Sequence of chain 1.B:
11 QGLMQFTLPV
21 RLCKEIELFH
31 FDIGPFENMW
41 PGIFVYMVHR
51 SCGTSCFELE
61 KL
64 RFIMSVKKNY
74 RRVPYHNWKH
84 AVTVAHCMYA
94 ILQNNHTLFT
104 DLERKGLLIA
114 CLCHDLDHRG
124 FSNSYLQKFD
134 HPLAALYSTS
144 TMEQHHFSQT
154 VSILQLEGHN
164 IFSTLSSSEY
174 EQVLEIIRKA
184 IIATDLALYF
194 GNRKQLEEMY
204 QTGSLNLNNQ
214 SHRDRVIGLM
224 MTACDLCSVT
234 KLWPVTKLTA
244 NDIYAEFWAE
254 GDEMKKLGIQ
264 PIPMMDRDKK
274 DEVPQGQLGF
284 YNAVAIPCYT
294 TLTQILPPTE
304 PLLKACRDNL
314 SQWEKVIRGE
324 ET

Binding-site contacts:
Ligand atom C4 contacts residue GLN280 of chain 1.B at 4.1 Å.
Ligand atom C7 contacts residue MET267 of chain 1.B at 3.4 Å (hydrophobic).
Ligand atom F11 contacts residue VAL232 of chain 1.B at 3.7 Å.
Ligand atom C5 contacts residue PHE283 of chain 1.B at 4.1 Å (hydrophobic).
Ligand atom C6 contacts residue MET267 of chain 1.B at 4.0 Å (hydrophobic).
Ligand atom N3 contacts residue ILE246 of chain 1.B at 4.4 Å.
Ligand atom N3 contacts residue PHE250 of chain 1.B at 3.7 Å.
Ligand atom C2 contacts residue ILE246 of chain 1.B at 4.3 Å (hydrophobic).
Ligand atom C2 contacts residue PHE283 of chain 1.B at 3.8 Å (hydrophobic).
Ligand atom C13 contacts residue PHE283 of chain 1.B at 3.8 Å (hydrophobic).
Ligand atom C8 contacts residue PHE283 of chain 1.B at 3.5 Å (hydrophobic).
Ligand atom N3 contacts residue PHE283 of chain 1.B at 4.3 Å.
Ligand atom C9 contacts residue MET267 of chain 1.B at 3.9 Å (hydrophobic).
Ligand atom C12 contacts residue ILE246 of chain 1.B at 4.3 Å (hydrophobic).
Ligand atom N1 contacts residue GLN280 of chain 1.B at 3.5 Å (h-bond).
Ligand atom O10 contacts residue MET267 of chain 1.B at 3.2 Å (h-bond).
Ligand atom N3 contacts residue GLN280 of chain 1.B at 4.4 Å.
Ligand atom C5 contacts residue MET267 of chain 1.B at 4.2 Å (hydrophobic).
Ligand atom C12 contacts residue LEU229 of chain 1.B at 4.1 Å (hydrophobic).
Ligand atom C7 contacts residue PHE283 of chain 1.B at 3.1 Å (hydrophobic).
Ligand atom C6 contacts residue TYR247 of chain 1.B at 3.7 Å (hydrophobic).
Ligand atom F11 contacts residue GLN280 of chain 1.B at 3.2 Å.
Ligand atom C5 contacts residue PHE250 of chain 1.B at 3.4 Å (hydrophobic).
Ligand atom C4 contacts residue PHE283 of chain 1.B at 4.0 Å (hydrophobic).
Ligand atom C8 contacts residue MET267 of chain 1.B at 3.9 Å (hydrophobic).
Ligand atom N1 contacts residue PHE283 of chain 1.B at 4.0 Å.
Ligand atom C12 contacts residue PHE283 of chain 1.B at 3.5 Å (hydrophobic).
Ligand atom C14 contacts residue PHE283 of chain 1.B at 4.0 Å (hydrophobic).
Ligand atom O10 contacts residue PHE283 of chain 1.B at 3.3 Å.
Ligand atom C8 contacts residue TYR247 of chain 1.B at 3.8 Å (hydrophobic).
Ligand atom C14 contacts residue SER231 of chain 1.B at 4.3 Å.
Ligand atom C8 contacts residue GLN280 of chain 1.B at 3.2 Å.
Ligand atom C14 contacts residue VAL232 of chain 1.B at 3.7 Å (hydrophobic).
Ligand atom F11 contacts residue SER231 of chain 1.B at 4.1 Å.
Ligand atom C4 contacts residue VAL232 of chain 1.B at 4.0 Å (hydrophobic).
Ligand atom C2 contacts residue GLN280 of chain 1.B at 4.4 Å.
Ligand atom C9 contacts residue PHE283 of chain 1.B at 3.1 Å (hydrophobic).
Ligand atom C6 contacts residue GLN280 of chain 1.B at 3.3 Å.
Ligand atom C6 contacts residue PHE250 of chain 1.B at 3.5 Å (hydrophobic).
Ligand atom C13 contacts residue LEU229 of chain 1.B at 3.6 Å (hydrophobic).

This small molecule binds to this protein.
Small molecule (SMILES): O=C1CCN(c2cccc(F)n2)CC1